The protein below binds the small molecule below.
Small molecule (SMILES): O=C1C[C@@H]2OCC=C3CN4CC[C@]56c7ccccc7N1[C@H]5[C@H]2[C@H]3C[C@H]46

Sequence of chain 1.B:
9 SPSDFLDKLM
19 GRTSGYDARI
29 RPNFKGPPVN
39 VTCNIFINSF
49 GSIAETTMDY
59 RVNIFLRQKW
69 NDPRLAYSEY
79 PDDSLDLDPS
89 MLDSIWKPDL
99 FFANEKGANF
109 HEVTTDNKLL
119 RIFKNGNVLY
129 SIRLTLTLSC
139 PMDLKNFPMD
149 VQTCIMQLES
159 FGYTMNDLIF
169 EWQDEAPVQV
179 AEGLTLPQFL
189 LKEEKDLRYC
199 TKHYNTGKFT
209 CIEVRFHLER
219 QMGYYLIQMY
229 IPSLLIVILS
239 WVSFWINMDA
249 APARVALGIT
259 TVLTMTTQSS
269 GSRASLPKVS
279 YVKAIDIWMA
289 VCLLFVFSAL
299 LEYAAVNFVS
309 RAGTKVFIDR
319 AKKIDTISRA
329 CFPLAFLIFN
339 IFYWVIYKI

Binding-site contacts:
Ligand atom CAD contacts residue ARG119 of chain 1.C at 3.6 Å.
Ligand atom CAX contacts residue PHE159 of chain 1.B at 3.0 Å (hydrophobic).
Ligand atom CAF contacts residue LEU117 of chain 1.C at 3.7 Å (hydrophobic).
Ligand atom CAD contacts residue LEU117 of chain 1.C at 3.1 Å (hydrophobic).
Ligand atom CAQ contacts residue PHE63 of chain 1.C at 3.6 Å (hydrophobic).
Ligand atom CAE contacts residue LEU117 of chain 1.C at 3.4 Å (hydrophobic).
Ligand atom CAC contacts residue LEU117 of chain 1.C at 3.3 Å (hydrophobic).
Ligand atom CAP contacts residue PHE63 of chain 1.C at 4.0 Å (hydrophobic).
Ligand atom CAA contacts residue THR204 of chain 1.B at 4.0 Å.
Ligand atom CAP contacts residue TYR202 of chain 1.B at 4.0 Å (hydrophobic).
Ligand atom CAU contacts residue PHE207 of chain 1.B at 3.6 Å (hydrophobic).
Ligand atom CAW contacts residue PHE159 of chain 1.B at 3.2 Å (hydrophobic).
Ligand atom CAC contacts residue PHE159 of chain 1.B at 3.9 Å (hydrophobic).
Ligand atom CAC contacts residue GLY160 of chain 1.B at 4.0 Å.
Ligand atom CAD contacts residue GLY160 of chain 1.B at 4.0 Å.
Ligand atom CAU contacts residue TYR202 of chain 1.B at 3.5 Å (hydrophobic).
Ligand atom CAS contacts residue TYR202 of chain 1.B at 3.9 Å (hydrophobic).
Ligand atom CAC contacts residue PHE207 of chain 1.B at 3.5 Å (hydrophobic).
Ligand atom CAF contacts residue THR204 of chain 1.B at 4.0 Å.
Ligand atom CAS contacts residue GLU157 of chain 1.B at 4.0 Å.
Ligand atom NAY contacts residue PHE159 of chain 1.B at 3.0 Å (h-bond).
Ligand atom CAQ contacts residue TYR202 of chain 1.B at 4.0 Å (hydrophobic).
Ligand atom CAK contacts residue SER129 of chain 1.C at 3.9 Å.
Ligand atom CAV contacts residue PHE159 of chain 1.B at 3.3 Å (hydrophobic).
Ligand atom CAA contacts residue LEU117 of chain 1.C at 3.8 Å (hydrophobic).
Ligand atom OAJ contacts residue LEU127 of chain 1.C at 3.7 Å.
Ligand atom CAT contacts residue TYR202 of chain 1.B at 3.6 Å (hydrophobic).
Ligand atom CAB contacts residue LEU117 of chain 1.C at 3.6 Å (hydrophobic).
Ligand atom OAJ contacts residue THR204 of chain 1.B at 3.8 Å.
Ligand atom CAP contacts residue PHE44 of chain 1.C at 3.6 Å (hydrophobic).
Ligand atom CAE contacts residue ARG119 of chain 1.C at 4.0 Å.
Ligand atom CAL contacts residue SER129 of chain 1.C at 4.0 Å.
Ligand atom OAO contacts residue PHE44 of chain 1.C at 3.4 Å.
Ligand atom CAD contacts residue PHE207 of chain 1.B at 4.0 Å (hydrophobic).
Ligand atom CAG contacts residue PHE159 of chain 1.B at 3.8 Å (hydrophobic).
Ligand atom CAR contacts residue TYR202 of chain 1.B at 3.7 Å (hydrophobic).
Ligand atom CAV contacts residue PHE207 of chain 1.B at 3.8 Å (hydrophobic).
Ligand atom OAJ contacts residue ARG65 of chain 1.C at 3.3 Å.
Ligand atom CAM contacts residue PHE44 of chain 1.C at 4.0 Å (hydrophobic).
Ligand atom CAL contacts residue ARG65 of chain 1.C at 3.6 Å.

Sequence of chain 1.C:
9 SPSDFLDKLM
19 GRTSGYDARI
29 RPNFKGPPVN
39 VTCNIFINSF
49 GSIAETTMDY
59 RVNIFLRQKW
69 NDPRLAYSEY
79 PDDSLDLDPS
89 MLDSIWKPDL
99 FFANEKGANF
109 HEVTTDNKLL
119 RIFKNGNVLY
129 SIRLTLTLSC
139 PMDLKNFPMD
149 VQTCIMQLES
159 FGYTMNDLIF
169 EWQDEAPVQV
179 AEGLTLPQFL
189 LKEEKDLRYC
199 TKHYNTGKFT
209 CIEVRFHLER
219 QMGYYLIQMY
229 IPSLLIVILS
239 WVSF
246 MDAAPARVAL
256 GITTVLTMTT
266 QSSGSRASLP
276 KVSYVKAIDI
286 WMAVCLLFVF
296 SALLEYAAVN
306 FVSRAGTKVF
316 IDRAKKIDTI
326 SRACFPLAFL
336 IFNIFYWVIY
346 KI